Sequence of chain 1.C:
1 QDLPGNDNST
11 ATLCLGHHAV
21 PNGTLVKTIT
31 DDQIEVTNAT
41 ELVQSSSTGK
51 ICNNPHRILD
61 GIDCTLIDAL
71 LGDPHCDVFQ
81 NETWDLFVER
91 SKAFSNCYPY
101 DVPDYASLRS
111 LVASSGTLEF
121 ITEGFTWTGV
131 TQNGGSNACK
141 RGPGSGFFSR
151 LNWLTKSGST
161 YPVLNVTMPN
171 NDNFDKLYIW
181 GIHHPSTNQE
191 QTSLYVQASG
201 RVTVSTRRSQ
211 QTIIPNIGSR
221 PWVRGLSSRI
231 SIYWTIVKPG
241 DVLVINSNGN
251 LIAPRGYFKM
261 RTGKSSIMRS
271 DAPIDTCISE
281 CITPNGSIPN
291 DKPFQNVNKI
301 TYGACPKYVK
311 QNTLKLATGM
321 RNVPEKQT

Binding-site contacts:
Ligand atom O3 contacts residue TRP222 of chain 1.C at 4.2 Å.
Ligand atom C2 contacts residue ASN165 of chain 1.E at 2.5 Å.
Ligand atom C2 contacts residue SER219 of chain 1.C at 4.2 Å.
Ligand atom O7 contacts residue PRO221 of chain 1.C at 3.3 Å.
Ligand atom C1 contacts residue SER219 of chain 1.C at 4.0 Å.
Ligand atom N2 contacts residue SER219 of chain 1.C at 3.4 Å (h-bond).
Ligand atom C5 contacts residue TRP222 of chain 1.C at 4.2 Å (hydrophobic).
Ligand atom C3 contacts residue TRP222 of chain 1.C at 4.4 Å (hydrophobic).
Ligand atom C7 contacts residue SER219 of chain 1.C at 3.9 Å.
Ligand atom C1 contacts residue TRP222 of chain 1.C at 3.9 Å (hydrophobic).
Ligand atom O6 contacts residue BGC1 of chain 1.K at 4.2 Å.
Ligand atom C8 contacts residue THR167 of chain 1.E at 4.0 Å.
Ligand atom C6 contacts residue VAL244 of chain 1.E at 4.3 Å (hydrophobic).
Ligand atom O7 contacts residue TRP222 of chain 1.C at 2.9 Å (h-bond).
Ligand atom O3 contacts residue TRP222 of chain 1.C at 3.9 Å.
Ligand atom O7 contacts residue ARG220 of chain 1.C at 4.1 Å.
Ligand atom C8 contacts residue VAL242 of chain 1.E at 3.6 Å (hydrophobic).
Ligand atom C2 contacts residue TRP222 of chain 1.C at 3.8 Å (hydrophobic).
Ligand atom C2 contacts residue TRP222 of chain 1.C at 4.0 Å (hydrophobic).
Ligand atom O7 contacts residue ASN165 of chain 1.E at 3.1 Å (h-bond).
Ligand atom N2 contacts residue ASN165 of chain 1.E at 3.0 Å (h-bond).
Ligand atom C5 contacts residue ASN165 of chain 1.E at 3.6 Å.
Ligand atom O6 contacts residue THR167 of chain 1.E at 3.5 Å.
Ligand atom C8 contacts residue SER219 of chain 1.C at 3.8 Å.
Ligand atom C4 contacts residue ASN165 of chain 1.E at 4.2 Å.
Ligand atom C7 contacts residue PRO221 of chain 1.C at 4.3 Å (hydrophobic).
Ligand atom C4 contacts residue TRP222 of chain 1.C at 4.2 Å (hydrophobic).
Ligand atom O5 contacts residue ASN165 of chain 1.E at 2.3 Å (h-bond).
Ligand atom C1 contacts residue ASN165 of chain 1.E at 1.4 Å.
Ligand atom C4 contacts residue TRP222 of chain 1.C at 4.4 Å (hydrophobic).
Ligand atom N2 contacts residue TRP222 of chain 1.C at 4.5 Å.
Ligand atom C3 contacts residue TRP222 of chain 1.C at 3.7 Å (hydrophobic).
Ligand atom C7 contacts residue ASN165 of chain 1.E at 3.2 Å.
Ligand atom O6 contacts residue TRP222 of chain 1.C at 3.1 Å.
Ligand atom C3 contacts residue ASN165 of chain 1.E at 3.8 Å.
Ligand atom C8 contacts residue VAL244 of chain 1.E at 4.5 Å (hydrophobic).
Ligand atom C7 contacts residue TRP222 of chain 1.C at 4.0 Å (hydrophobic).
Ligand atom C6 contacts residue THR167 of chain 1.E at 3.5 Å.
Ligand atom C6 contacts residue TRP222 of chain 1.C at 4.5 Å (hydrophobic).

This small molecule binds to this protein.
Small molecule (SMILES): CC(=O)N[C@H]1[C@H](O[C@H]2[C@H](O)[C@@H](NC(C)=O)CO[C@@H]2CO)O[C@H](CO)[C@@H](O[C@@H]2O[C@H](CO)[C@@H](O)[C@H](O)[C@@H]2O)[C@@H]1O

Sequence of chain 1.E:
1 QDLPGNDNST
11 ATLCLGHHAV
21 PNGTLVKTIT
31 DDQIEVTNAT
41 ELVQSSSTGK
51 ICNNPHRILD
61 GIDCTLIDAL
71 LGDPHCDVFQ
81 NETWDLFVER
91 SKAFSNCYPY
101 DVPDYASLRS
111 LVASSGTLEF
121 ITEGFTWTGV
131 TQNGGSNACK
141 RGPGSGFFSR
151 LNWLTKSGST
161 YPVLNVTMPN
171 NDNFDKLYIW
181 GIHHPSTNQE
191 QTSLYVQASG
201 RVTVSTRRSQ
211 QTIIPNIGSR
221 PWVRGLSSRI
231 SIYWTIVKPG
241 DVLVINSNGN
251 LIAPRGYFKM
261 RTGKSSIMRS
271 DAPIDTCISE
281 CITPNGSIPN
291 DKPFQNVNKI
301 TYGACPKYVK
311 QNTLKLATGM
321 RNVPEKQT